Binding-site contacts:
Ligand atom O1B contacts residue ARG257 of chain 2.B at 3.9 Å.
Ligand atom O9 contacts residue TYR320 of chain 2.B at 3.8 Å.
Ligand atom C9 contacts residue ASP259 of chain 2.B at 3.4 Å.
Ligand atom C11 contacts residue TYR320 of chain 2.B at 3.4 Å (hydrophobic).
Ligand atom O4 contacts residue ASP259 of chain 2.B at 2.7 Å (salt-bridge).
Ligand atom C4 contacts residue TYR319 of chain 2.B at 3.3 Å (hydrophobic).
Ligand atom O4 contacts residue TYR319 of chain 2.B at 3.9 Å.
Ligand atom C10 contacts residue TYR319 of chain 2.B at 3.7 Å (hydrophobic).
Ligand atom O9 contacts residue ARG322 of chain 2.B at 3.1 Å (salt-bridge).
Ligand atom O1B contacts residue TYR319 of chain 2.B at 4.0 Å.
Ligand atom C9 contacts residue ARG322 of chain 2.B at 3.7 Å.
Ligand atom O9 contacts residue ASP259 of chain 2.B at 3.9 Å.
Ligand atom C5 contacts residue TYR319 of chain 2.B at 3.4 Å (hydrophobic).
Ligand atom O10 contacts residue ASN311 of chain 2.B at 3.7 Å.
Ligand atom C8 contacts residue ASP259 of chain 2.B at 3.5 Å.
Ligand atom C1 contacts residue THR321 of chain 2.B at 3.6 Å.
Ligand atom O1B contacts residue TYR320 of chain 2.B at 3.6 Å.
Ligand atom O1B contacts residue THR321 of chain 2.B at 2.9 Å (h-bond).
Ligand atom O1B contacts residue ARG322 of chain 2.B at 4.0 Å.
Ligand atom O9 contacts residue ASP310 of chain 2.B at 2.8 Å (salt-bridge).
Ligand atom C4 contacts residue ASP259 of chain 2.B at 3.4 Å.
Ligand atom O6 contacts residue ASP259 of chain 2.B at 4.2 Å.
Ligand atom C8 contacts residue ARG322 of chain 2.B at 4.1 Å.
Ligand atom N5 contacts residue TYR320 of chain 2.B at 4.1 Å.
Ligand atom C6 contacts residue ASP259 of chain 2.B at 3.0 Å.
Ligand atom O8 contacts residue ARG322 of chain 2.B at 3.0 Å (salt-bridge).
Ligand atom O7 contacts residue ASP310 of chain 2.B at 4.1 Å.
Ligand atom C1 contacts residue ARG257 of chain 2.B at 3.8 Å.
Ligand atom N5 contacts residue TYR319 of chain 2.B at 2.7 Å (h-bond).
Ligand atom O8 contacts residue TYR320 of chain 2.B at 4.1 Å.
Ligand atom C11 contacts residue ASP310 of chain 2.B at 3.6 Å.
Ligand atom O3 contacts residue ARG257 of chain 2.B at 3.4 Å (salt-bridge).
Ligand atom C5 contacts residue ASP259 of chain 2.B at 3.8 Å.
Ligand atom O4 contacts residue ARG257 of chain 2.B at 3.2 Å (salt-bridge).
Ligand atom O1A contacts residue ARG257 of chain 2.B at 4.1 Å.
Ligand atom C11 contacts residue TYR319 of chain 2.B at 3.9 Å (hydrophobic).
Ligand atom C2 contacts residue ARG257 of chain 2.B at 4.2 Å.
Ligand atom C9 contacts residue ASP310 of chain 2.B at 3.7 Å.
Ligand atom O1A contacts residue THR321 of chain 2.B at 3.0 Å (h-bond).
Ligand atom C6 contacts residue TYR319 of chain 2.B at 3.7 Å (hydrophobic).

Sequence of chain 2.B:
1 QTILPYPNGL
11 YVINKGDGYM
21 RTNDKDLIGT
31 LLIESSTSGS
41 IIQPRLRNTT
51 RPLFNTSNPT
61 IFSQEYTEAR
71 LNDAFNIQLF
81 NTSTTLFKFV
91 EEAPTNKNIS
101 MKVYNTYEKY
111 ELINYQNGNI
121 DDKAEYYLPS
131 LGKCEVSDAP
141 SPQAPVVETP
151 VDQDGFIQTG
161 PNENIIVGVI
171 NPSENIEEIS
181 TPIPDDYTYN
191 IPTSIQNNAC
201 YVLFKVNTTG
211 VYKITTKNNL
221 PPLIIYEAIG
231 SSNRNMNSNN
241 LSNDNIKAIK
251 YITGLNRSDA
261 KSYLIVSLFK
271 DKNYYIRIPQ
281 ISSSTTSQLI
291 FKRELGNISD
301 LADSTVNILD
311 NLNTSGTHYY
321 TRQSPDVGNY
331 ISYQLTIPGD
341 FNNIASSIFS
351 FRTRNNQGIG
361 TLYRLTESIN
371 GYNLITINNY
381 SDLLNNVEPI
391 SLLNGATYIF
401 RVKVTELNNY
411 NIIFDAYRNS

The protein below binds the small molecule below.
Small molecule (SMILES): CC(=O)N[C@@H]1[C@@H](O)[C@H](O[C@@H]2O[C@H](CO)[C@H](O)[C@H](O[C@]3(C(=O)O)C[C@H](O)[C@@H](NC(C)=O)[C@H]([C@H](O)[C@H](O)CO)O3)[C@H]2O)[C@@H](CO)O[C@H]1O